Sequence of chain 1.A:
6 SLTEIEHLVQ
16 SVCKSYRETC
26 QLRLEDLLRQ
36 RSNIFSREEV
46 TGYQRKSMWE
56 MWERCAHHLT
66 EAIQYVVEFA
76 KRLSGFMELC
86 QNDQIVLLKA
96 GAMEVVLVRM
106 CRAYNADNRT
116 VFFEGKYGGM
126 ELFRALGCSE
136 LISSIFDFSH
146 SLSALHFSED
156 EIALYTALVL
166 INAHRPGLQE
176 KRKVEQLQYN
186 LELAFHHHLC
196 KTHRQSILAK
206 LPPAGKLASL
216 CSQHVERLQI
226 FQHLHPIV

The protein below binds the small molecule below.
Small molecule (SMILES): CC(=O)N1C[C@H](C(=O)Nc2ccc(C)cc2C)[C@@H](c2nnc(C3CC(CC(C)C)C3)n2C2CC2)C1

Binding-site contacts:
Ligand atom C19 contacts residue VAL116 of chain 1.A at 3.8 Å (hydrophobic).
Ligand atom C17 contacts residue VAL116 of chain 1.A at 3.7 Å (hydrophobic).
Ligand atom C20 contacts residue PHE141 of chain 1.A at 3.6 Å (hydrophobic).
Ligand atom C19 contacts residue PHE128 of chain 1.A at 3.7 Å (hydrophobic).
Ligand atom C17 contacts residue MET105 of chain 1.A at 3.6 Å (hydrophobic).
Ligand atom C15 contacts residue VAL116 of chain 1.A at 3.8 Å (hydrophobic).
Ligand atom C14 contacts residue MET105 of chain 1.A at 3.6 Å (hydrophobic).
Ligand atom N10 contacts residue PHE117 of chain 1.A at 2.7 Å (h-bond).
Ligand atom O27 contacts residue GLN26 of chain 1.A at 3.3 Å.
Ligand atom C6 contacts residue MET105 of chain 1.A at 3.8 Å (hydrophobic).
Ligand atom C29 contacts residue CYS60 of chain 1.A at 3.7 Å (hydrophobic).
Ligand atom C34 contacts residue ILE137 of chain 1.A at 3.7 Å (hydrophobic).
Ligand atom N4 contacts residue PHE118 of chain 1.A at 3.7 Å.
Ligand atom C9 contacts residue ALA108 of chain 1.A at 3.6 Å (hydrophobic).
Ligand atom O11 contacts residue ALA108 of chain 1.A at 3.5 Å.
Ligand atom N2 contacts residue HIS63 of chain 1.A at 3.8 Å.
Ligand atom C18 contacts residue VAL116 of chain 1.A at 3.7 Å (hydrophobic).
Ligand atom C25 contacts residue ALA108 of chain 1.A at 3.7 Å (hydrophobic).
Ligand atom C8 contacts residue HIS63 of chain 1.A at 3.8 Å.
Ligand atom C20 contacts residue VAL116 of chain 1.A at 3.8 Å (hydrophobic).
Ligand atom N4 contacts residue HIS63 of chain 1.A at 3.3 Å.
Ligand atom C21 contacts residue PHE117 of chain 1.A at 3.5 Å (hydrophobic).
Ligand atom C13 contacts residue VAL116 of chain 1.A at 3.9 Å (hydrophobic).
Ligand atom C5 contacts residue HIS63 of chain 1.A at 3.5 Å.
Ligand atom C12 contacts residue HIS63 of chain 1.A at 3.8 Å.
Ligand atom C28 contacts residue LEU32 of chain 1.A at 3.9 Å (hydrophobic).
Ligand atom C13 contacts residue PHE117 of chain 1.A at 3.6 Å (hydrophobic).
Ligand atom C16 contacts residue VAL116 of chain 1.A at 3.5 Å (hydrophobic).
Ligand atom C7 contacts residue ALA67 of chain 1.A at 3.3 Å (hydrophobic).
Ligand atom C19 contacts residue PHE117 of chain 1.A at 3.7 Å (hydrophobic).
Ligand atom C20 contacts residue ILE140 of chain 1.A at 3.8 Å (hydrophobic).
Ligand atom C15 contacts residue MET105 of chain 1.A at 3.5 Å (hydrophobic).
Ligand atom C8 contacts residue ALA67 of chain 1.A at 3.6 Å (hydrophobic).
Ligand atom O11 contacts residue MET105 of chain 1.A at 3.5 Å.
Ligand atom N24 contacts residue PHE117 of chain 1.A at 3.8 Å.
Ligand atom C25 contacts residue PHE117 of chain 1.A at 3.6 Å (hydrophobic).
Ligand atom C16 contacts residue MET105 of chain 1.A at 3.4 Å (hydrophobic).
Ligand atom C8 contacts residue LEU64 of chain 1.A at 3.8 Å (hydrophobic).
Ligand atom C9 contacts residue PHE117 of chain 1.A at 3.5 Å (hydrophobic).
Ligand atom C8 contacts residue VAL101 of chain 1.A at 3.7 Å (hydrophobic).